Binding-site contacts:
Ligand atom C14 contacts residue PRO87 of chain 1.B at 3.5 Å (hydrophobic).
Ligand atom N19 contacts residue TYR138 of chain 1.B at 3.6 Å (h-bond).
Ligand atom N19 contacts residue GLY136 of chain 1.B at 2.9 Å (h-bond).
Ligand atom C06 contacts residue TYR113 of chain 1.B at 3.6 Å (hydrophobic).
Ligand atom C12 contacts residue GLY142 of chain 1.B at 3.6 Å.
Ligand atom C03 contacts residue ARG112 of chain 1.B at 3.6 Å.
Ligand atom N19 contacts residue ILE135 of chain 1.B at 3.6 Å.
Ligand atom N17 contacts residue TYR138 of chain 1.B at 2.7 Å (h-bond).
Ligand atom C13 contacts residue LEU140 of chain 1.B at 3.6 Å (hydrophobic).
Ligand atom C02 contacts residue GLY111 of chain 1.B at 3.6 Å.
Ligand atom N22 contacts residue THR86 of chain 1.B at 3.5 Å (h-bond).
Ligand atom C13 contacts residue PRO87 of chain 1.B at 3.6 Å (hydrophobic).
Ligand atom C11 contacts residue LEU140 of chain 1.B at 3.5 Å (hydrophobic).
Ligand atom C07 contacts residue TYR113 of chain 1.B at 3.7 Å (hydrophobic).
Ligand atom N17 contacts residue LEU140 of chain 1.B at 3.4 Å (h-bond).
Ligand atom C18 contacts residue TYR138 of chain 1.B at 3.5 Å (hydrophobic).
Ligand atom C24 contacts residue THR86 of chain 1.B at 3.6 Å.
Ligand atom C23 contacts residue THR86 of chain 1.B at 3.5 Å.
Ligand atom C24 contacts residue PRO85 of chain 1.B at 3.2 Å (hydrophobic).
Ligand atom C23 contacts residue PRO87 of chain 1.B at 3.5 Å (hydrophobic).
Ligand atom N04 contacts residue GLY142 of chain 1.B at 3.7 Å.
Ligand atom N22 contacts residue SER134 of chain 1.B at 3.5 Å.
Ligand atom C08 contacts residue GLU114 of chain 1.B at 3.5 Å.
Ligand atom C05 contacts residue ASN141 of chain 1.B at 3.4 Å.
Ligand atom C09 contacts residue GLU182 of chain 1.A at 3.5 Å.
Ligand atom N10 contacts residue VAL139 of chain 1.B at 3.5 Å.
Ligand atom C05 contacts residue LEU140 of chain 1.B at 3.3 Å (hydrophobic).
Ligand atom CL1 contacts residue ARG112 of chain 1.B at 3.6 Å.
Ligand atom N22 contacts residue PRO85 of chain 1.B at 3.6 Å.
Ligand atom CL1 contacts residue GLY111 of chain 1.B at 3.2 Å.
Ligand atom N22 contacts residue VAL133 of chain 1.B at 3.4 Å (h-bond).
Ligand atom N19 contacts residue SER134 of chain 1.B at 3.1 Å (h-bond).
Ligand atom C07 contacts residue GLU114 of chain 1.B at 3.6 Å.
Ligand atom C05 contacts residue TYR113 of chain 1.B at 3.2 Å (hydrophobic).
Ligand atom C23 contacts residue PRO85 of chain 1.B at 3.7 Å (hydrophobic).
Ligand atom N22 contacts residue ALA146 of chain 1.B at 3.5 Å.
Ligand atom N22 contacts residue ILE135 of chain 1.B at 3.5 Å (h-bond).
Ligand atom N16 contacts residue LEU140 of chain 1.B at 3.0 Å (h-bond).
Ligand atom C03 contacts residue TYR113 of chain 1.B at 3.4 Å (hydrophobic).
Ligand atom C11 contacts residue VAL139 of chain 1.B at 3.5 Å (hydrophobic).

This small molecule binds to this protein.
Small molecule (SMILES): N#Cc1c(N)n[nH]c1-c1ccc2c(Cl)cn(Cc3cccnc3)c2c1

Sequence of chain 1.B:
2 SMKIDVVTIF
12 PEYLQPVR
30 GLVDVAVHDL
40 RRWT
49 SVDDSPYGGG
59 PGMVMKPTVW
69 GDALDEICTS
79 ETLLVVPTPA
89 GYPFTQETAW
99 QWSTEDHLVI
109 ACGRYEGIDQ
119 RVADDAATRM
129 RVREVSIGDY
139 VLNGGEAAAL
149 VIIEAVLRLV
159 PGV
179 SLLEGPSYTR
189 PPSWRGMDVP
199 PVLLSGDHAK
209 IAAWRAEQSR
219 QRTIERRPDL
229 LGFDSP

Sequence of chain 1.A:
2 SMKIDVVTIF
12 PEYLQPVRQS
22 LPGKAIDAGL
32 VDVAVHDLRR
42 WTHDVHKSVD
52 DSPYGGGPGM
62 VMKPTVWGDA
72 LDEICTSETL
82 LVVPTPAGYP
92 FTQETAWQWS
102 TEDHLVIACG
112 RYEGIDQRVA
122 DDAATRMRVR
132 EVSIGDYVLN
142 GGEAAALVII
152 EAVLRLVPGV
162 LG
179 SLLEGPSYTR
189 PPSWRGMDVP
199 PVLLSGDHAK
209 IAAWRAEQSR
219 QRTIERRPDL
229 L